The small molecule below binds the protein below.
Small molecule (SMILES): CC(=O)N[C@@H]1[C@@H](O)[C@H](O)[C@@H](CO)O[C@H]1O

Sequence of chain 3.A:
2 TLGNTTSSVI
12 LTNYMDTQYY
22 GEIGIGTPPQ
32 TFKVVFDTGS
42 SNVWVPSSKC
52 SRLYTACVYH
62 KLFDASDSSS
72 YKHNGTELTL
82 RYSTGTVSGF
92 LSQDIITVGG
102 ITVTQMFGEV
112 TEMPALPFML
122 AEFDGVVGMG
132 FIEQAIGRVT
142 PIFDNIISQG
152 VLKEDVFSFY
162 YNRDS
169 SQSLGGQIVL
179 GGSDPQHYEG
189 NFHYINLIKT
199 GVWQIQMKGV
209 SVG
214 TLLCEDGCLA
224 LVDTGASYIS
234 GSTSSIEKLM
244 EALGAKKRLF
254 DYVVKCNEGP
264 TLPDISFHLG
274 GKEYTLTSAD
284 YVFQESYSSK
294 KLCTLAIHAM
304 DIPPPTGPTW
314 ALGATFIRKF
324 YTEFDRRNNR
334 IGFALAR

Binding-site contacts:
Ligand atom N2 contacts residue ASN75 of chain 3.A at 3.6 Å.
Ligand atom C7 contacts residue ASN75 of chain 3.A at 3.6 Å.
Ligand atom C8 contacts residue ASN75 of chain 3.A at 3.2 Å.
Ligand atom C8 contacts residue HIS74 of chain 3.A at 4.1 Å.
Ligand atom O5 contacts residue ASN75 of chain 3.A at 2.6 Å (h-bond).
Ligand atom C1 contacts residue ASN75 of chain 3.A at 2.3 Å.
Ligand atom O7 contacts residue ASN75 of chain 3.A at 3.6 Å.
Ligand atom C1 contacts residue THR77 of chain 3.A at 3.9 Å.
Ligand atom O7 contacts residue HIS74 of chain 3.A at 3.7 Å.
Ligand atom C3 contacts residue ASN75 of chain 3.A at 4.5 Å.
Ligand atom C5 contacts residue ASN75 of chain 3.A at 4.1 Å.
Ligand atom C2 contacts residue ASN75 of chain 3.A at 3.1 Å.